Sequence of chain 1.Z:
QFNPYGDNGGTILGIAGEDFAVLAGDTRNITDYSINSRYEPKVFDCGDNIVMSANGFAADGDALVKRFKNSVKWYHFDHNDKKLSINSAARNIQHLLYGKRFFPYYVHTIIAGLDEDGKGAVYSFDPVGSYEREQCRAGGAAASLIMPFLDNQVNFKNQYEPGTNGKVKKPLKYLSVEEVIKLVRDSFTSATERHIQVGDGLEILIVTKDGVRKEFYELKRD

Binding-site contacts:
Ligand atom C10 contacts residue THR21 of chain 1.Y at 3.7 Å.
Ligand atom C23 contacts residue TYR170 of chain 1.Y at 3.2 Å (hydrophobic).
Ligand atom C6 contacts residue THR21 of chain 1.Y at 3.8 Å.
Ligand atom C9 contacts residue ALA20 of chain 1.Y at 3.7 Å (hydrophobic).
Ligand atom C25 contacts residue GLY47 of chain 1.Y at 3.4 Å.
Ligand atom C28 contacts residue ALA49 of chain 1.Y at 3.8 Å (hydrophobic).
Ligand atom C8 contacts residue ASP126 of chain 1.Z at 3.5 Å.
Ligand atom O3 contacts residue ALA20 of chain 1.Y at 3.2 Å.
Ligand atom C23 contacts residue LYS33 of chain 1.Y at 3.8 Å.
Ligand atom C16 contacts residue GLY47 of chain 1.Y at 3.7 Å.
Ligand atom C23 contacts residue ARG19 of chain 1.Y at 3.2 Å.
Ligand atom O7 contacts residue THR1 of chain 1.Y at 3.6 Å.
Ligand atom C23 contacts residue THR1 of chain 1.Y at 2.4 Å.
Ligand atom C11 contacts residue GLY47 of chain 1.Y at 3.4 Å.
Ligand atom C17 contacts residue THR1 of chain 1.Y at 1.4 Å.
Ligand atom C17 contacts residue LYS33 of chain 1.Y at 3.7 Å.
Ligand atom C11 contacts residue THR21 of chain 1.Y at 3.5 Å.
Ligand atom O4 contacts residue THR1 of chain 1.Y at 2.4 Å (h-bond).
Ligand atom C12 contacts residue THR21 of chain 1.Y at 3.6 Å.
Ligand atom C8 contacts residue ALA27 of chain 1.Y at 3.7 Å (hydrophobic).
Ligand atom C22 contacts residue THR1 of chain 1.Y at 1.5 Å.
Ligand atom O2 contacts residue ALA49 of chain 1.Y at 3.0 Å (h-bond).
Ligand atom N2 contacts residue THR21 of chain 1.Y at 2.7 Å (h-bond).
Ligand atom C16 contacts residue THR1 of chain 1.Y at 2.4 Å.
Ligand atom N4 contacts residue THR1 of chain 1.Y at 3.7 Å.
Ligand atom O4 contacts residue GLY47 of chain 1.Y at 3.2 Å (h-bond).
Ligand atom C24 contacts residue THR1 of chain 1.Y at 2.4 Å.
Ligand atom C15 contacts residue GLY47 of chain 1.Y at 3.5 Å.
Ligand atom C7 contacts residue ASP126 of chain 1.Z at 3.4 Å.
Ligand atom C26 contacts residue LYS33 of chain 1.Y at 3.5 Å.
Ligand atom C4 contacts residue ASP126 of chain 1.Z at 3.5 Å.
Ligand atom C25 contacts residue THR1 of chain 1.Y at 2.7 Å.
Ligand atom C26 contacts residue THR1 of chain 1.Y at 3.5 Å.
Ligand atom C9 contacts residue ALA49 of chain 1.Y at 3.8 Å (hydrophobic).
Ligand atom N4 contacts residue GLY47 of chain 1.Y at 2.8 Å (h-bond).
Ligand atom C5 contacts residue ASP126 of chain 1.Z at 3.7 Å.
Ligand atom C12 contacts residue GLY47 of chain 1.Y at 3.7 Å.
Ligand atom C24 contacts residue SER131 of chain 1.Y at 3.4 Å.
Ligand atom N1 contacts residue ASP126 of chain 1.Z at 3.0 Å (salt-bridge).
Ligand atom O3 contacts residue THR21 of chain 1.Y at 3.1 Å (h-bond).

The small molecule below binds the protein below.
Small molecule (SMILES): CCCCCC(=O)N[C@H](C(=O)N[C@@H](CCC(=O)N(C)C)C(=O)N[C@@H](CC(C)C)[C@@H](O)[C@H](C)CO)C(C)C

Sequence of chain 1.Y:
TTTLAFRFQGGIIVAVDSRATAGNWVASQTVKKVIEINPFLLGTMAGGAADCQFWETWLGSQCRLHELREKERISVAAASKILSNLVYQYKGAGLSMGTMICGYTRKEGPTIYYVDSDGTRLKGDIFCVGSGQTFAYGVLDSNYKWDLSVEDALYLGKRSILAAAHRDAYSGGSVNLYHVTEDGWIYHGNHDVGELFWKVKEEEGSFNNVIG